A protein and the small-molecule ligand that binds it are described below.
Small molecule (SMILES): CC(=O)N[C@@H]1[C@@H](O)[C@H](O)[C@@H](CO)O[C@H]1O

Binding-site contacts:
Ligand atom N2 contacts residue ASN1066 of chain 1.B at 2.9 Å (h-bond).
Ligand atom C4 contacts residue ASN1066 of chain 1.B at 4.2 Å.
Ligand atom C8 contacts residue ASN1066 of chain 1.B at 3.8 Å.
Ligand atom O5 contacts residue ASN1066 of chain 1.B at 2.4 Å (h-bond).
Ligand atom C8 contacts residue LYS1065 of chain 1.B at 3.8 Å.
Ligand atom C3 contacts residue ASN1066 of chain 1.B at 3.8 Å.
Ligand atom O7 contacts residue ASN1066 of chain 1.B at 3.1 Å (h-bond).
Ligand atom C2 contacts residue ASN1066 of chain 1.B at 2.5 Å.
Ligand atom C6 contacts residue ALA698 of chain 1.B at 4.3 Å (hydrophobic).
Ligand atom C1 contacts residue ASN1066 of chain 1.B at 1.4 Å.
Ligand atom C8 contacts residue GLU1064 of chain 1.B at 3.9 Å.
Ligand atom C7 contacts residue ASN1066 of chain 1.B at 3.2 Å.
Ligand atom C5 contacts residue ASN1066 of chain 1.B at 3.7 Å.

Sequence of chain 1.B:
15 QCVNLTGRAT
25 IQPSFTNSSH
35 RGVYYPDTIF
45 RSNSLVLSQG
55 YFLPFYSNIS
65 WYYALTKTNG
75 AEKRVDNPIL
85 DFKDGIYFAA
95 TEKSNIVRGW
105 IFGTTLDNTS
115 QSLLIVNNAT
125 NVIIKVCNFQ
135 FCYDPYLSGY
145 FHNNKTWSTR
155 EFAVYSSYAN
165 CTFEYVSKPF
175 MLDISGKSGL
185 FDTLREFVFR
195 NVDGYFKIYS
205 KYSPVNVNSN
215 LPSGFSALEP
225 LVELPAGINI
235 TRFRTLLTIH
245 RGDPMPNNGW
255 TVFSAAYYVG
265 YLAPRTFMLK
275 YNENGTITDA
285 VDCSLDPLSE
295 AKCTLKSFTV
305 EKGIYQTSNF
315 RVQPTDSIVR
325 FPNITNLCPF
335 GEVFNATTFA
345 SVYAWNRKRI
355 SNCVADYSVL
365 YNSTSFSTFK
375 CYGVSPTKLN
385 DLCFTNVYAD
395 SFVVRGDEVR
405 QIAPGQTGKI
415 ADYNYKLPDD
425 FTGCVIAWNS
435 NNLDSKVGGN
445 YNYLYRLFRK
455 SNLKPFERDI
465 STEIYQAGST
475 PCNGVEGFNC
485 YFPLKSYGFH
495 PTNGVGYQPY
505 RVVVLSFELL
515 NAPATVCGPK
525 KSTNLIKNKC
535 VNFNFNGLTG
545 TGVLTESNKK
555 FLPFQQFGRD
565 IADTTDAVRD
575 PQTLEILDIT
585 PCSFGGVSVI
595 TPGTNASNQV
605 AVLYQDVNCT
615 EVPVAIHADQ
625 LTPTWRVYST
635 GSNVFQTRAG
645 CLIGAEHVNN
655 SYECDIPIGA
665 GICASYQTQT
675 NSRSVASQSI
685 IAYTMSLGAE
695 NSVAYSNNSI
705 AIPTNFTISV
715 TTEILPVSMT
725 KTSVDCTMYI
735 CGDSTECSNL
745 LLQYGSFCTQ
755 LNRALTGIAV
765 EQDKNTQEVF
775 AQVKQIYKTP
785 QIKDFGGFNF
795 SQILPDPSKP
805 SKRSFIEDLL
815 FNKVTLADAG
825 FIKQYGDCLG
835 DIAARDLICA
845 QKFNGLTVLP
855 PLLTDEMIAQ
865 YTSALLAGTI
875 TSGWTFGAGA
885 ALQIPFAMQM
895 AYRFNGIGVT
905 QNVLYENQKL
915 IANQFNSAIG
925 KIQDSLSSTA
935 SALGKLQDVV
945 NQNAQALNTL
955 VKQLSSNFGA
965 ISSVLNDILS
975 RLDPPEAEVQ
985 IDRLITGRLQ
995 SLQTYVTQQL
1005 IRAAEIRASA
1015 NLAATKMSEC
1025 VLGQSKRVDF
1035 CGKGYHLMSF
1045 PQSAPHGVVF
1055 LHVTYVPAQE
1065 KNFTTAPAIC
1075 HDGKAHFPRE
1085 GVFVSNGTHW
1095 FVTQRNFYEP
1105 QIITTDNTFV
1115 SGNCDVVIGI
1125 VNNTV